Sequence of chain 36.F:
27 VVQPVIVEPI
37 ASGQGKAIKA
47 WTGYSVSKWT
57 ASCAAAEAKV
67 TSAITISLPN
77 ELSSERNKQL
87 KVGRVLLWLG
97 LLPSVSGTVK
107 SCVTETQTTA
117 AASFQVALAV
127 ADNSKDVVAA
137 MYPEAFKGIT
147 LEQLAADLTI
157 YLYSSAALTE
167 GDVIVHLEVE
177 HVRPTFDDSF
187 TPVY

The small molecule below binds the protein below.
Small molecule (SMILES): Nc1ncnc2c1ncn2[C@@H]1O[C@H](COP(=O)=O)[C@@H](O[P](=O)(O)OC[C@H]2O[C@@H](n3ccc(=O)[nH]c3=O)[C@H](O)[C@@H]2O)[C@H]1O

Sequence of chain 31.E:
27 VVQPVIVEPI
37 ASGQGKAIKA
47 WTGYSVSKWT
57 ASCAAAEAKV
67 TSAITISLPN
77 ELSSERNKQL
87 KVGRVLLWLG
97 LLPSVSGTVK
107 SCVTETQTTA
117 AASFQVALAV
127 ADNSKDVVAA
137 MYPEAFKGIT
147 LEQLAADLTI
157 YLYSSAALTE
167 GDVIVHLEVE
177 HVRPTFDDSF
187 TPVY

Binding-site contacts:
Ligand atom C2' contacts residue LYS143 of chain 31.E at 4.5 Å.
Ligand atom O2' contacts residue GLU140 of chain 31.E at 3.0 Å (salt-bridge).
Ligand atom O4' contacts residue GLU140 of chain 31.E at 4.1 Å.
Ligand atom C1' contacts residue GLU140 of chain 31.E at 3.2 Å.
Ligand atom C8 contacts residue GLU140 of chain 31.E at 4.1 Å.
Ligand atom N9 contacts residue LYS143 of chain 31.E at 3.8 Å.
Ligand atom N6 contacts residue TRP47 of chain 31.E at 4.2 Å.
Ligand atom C6 contacts residue TRP47 of chain 31.E at 3.9 Å (hydrophobic).
Ligand atom N9 contacts residue GLU140 of chain 31.E at 4.1 Å.
Ligand atom O4' contacts residue TRP47 of chain 31.E at 4.0 Å.
Ligand atom OP1 contacts residue LYS45 of chain 36.F at 4.3 Å.
Ligand atom C4 contacts residue TRP47 of chain 31.E at 3.9 Å (hydrophobic).
Ligand atom C8 contacts residue LYS143 of chain 31.E at 2.8 Å.
Ligand atom N7 contacts residue LYS143 of chain 31.E at 3.7 Å.
Ligand atom C8 contacts residue TRP47 of chain 31.E at 4.0 Å (hydrophobic).
Ligand atom C1' contacts residue TRP47 of chain 31.E at 4.3 Å (hydrophobic).
Ligand atom N7 contacts residue TRP47 of chain 31.E at 4.0 Å.
Ligand atom O4' contacts residue LYS143 of chain 31.E at 4.2 Å.
Ligand atom C2 contacts residue TRP47 of chain 31.E at 3.8 Å (hydrophobic).
Ligand atom C2' contacts residue GLU140 of chain 31.E at 3.5 Å.
Ligand atom N9 contacts residue TRP47 of chain 31.E at 4.0 Å.
Ligand atom C5 contacts residue TRP47 of chain 31.E at 4.0 Å (hydrophobic).
Ligand atom N1 contacts residue TRP47 of chain 31.E at 3.8 Å.
Ligand atom N3 contacts residue TRP47 of chain 31.E at 3.9 Å.
Ligand atom C1' contacts residue LYS143 of chain 31.E at 4.0 Å.